A small-molecule ligand and the protein it binds are described below.
Small molecule (SMILES): CC(=O)N[C@H]1[C@H](O[C@H]2[C@H](O)[C@@H](NC(C)=O)CO[C@@H]2CO)O[C@H](CO)[C@@H](O)[C@@H]1O

Binding-site contacts:
Ligand atom N2 contacts residue ASN63 of chain 1.A at 2.9 Å (h-bond).
Ligand atom C6 contacts residue GLU364 of chain 1.A at 3.2 Å.
Ligand atom O7 contacts residue GLU364 of chain 1.A at 3.9 Å.
Ligand atom C2 contacts residue ASN63 of chain 1.A at 2.5 Å.
Ligand atom C5 contacts residue ASN63 of chain 1.A at 3.7 Å.
Ligand atom C6 contacts residue HIS373 of chain 1.A at 4.1 Å.
Ligand atom C4 contacts residue ASN63 of chain 1.A at 4.2 Å.
Ligand atom O5 contacts residue ASN63 of chain 1.A at 2.4 Å (h-bond).
Ligand atom C7 contacts residue ASN63 of chain 1.A at 3.6 Å.
Ligand atom O6 contacts residue HIS373 of chain 1.A at 3.5 Å.
Ligand atom C3 contacts residue ASN63 of chain 1.A at 3.8 Å.
Ligand atom C1 contacts residue ASN63 of chain 1.A at 1.4 Å.
Ligand atom O7 contacts residue ASN63 of chain 1.A at 3.8 Å.
Ligand atom O6 contacts residue GLU364 of chain 1.A at 2.4 Å (salt-bridge).

Sequence of chain 1.A:
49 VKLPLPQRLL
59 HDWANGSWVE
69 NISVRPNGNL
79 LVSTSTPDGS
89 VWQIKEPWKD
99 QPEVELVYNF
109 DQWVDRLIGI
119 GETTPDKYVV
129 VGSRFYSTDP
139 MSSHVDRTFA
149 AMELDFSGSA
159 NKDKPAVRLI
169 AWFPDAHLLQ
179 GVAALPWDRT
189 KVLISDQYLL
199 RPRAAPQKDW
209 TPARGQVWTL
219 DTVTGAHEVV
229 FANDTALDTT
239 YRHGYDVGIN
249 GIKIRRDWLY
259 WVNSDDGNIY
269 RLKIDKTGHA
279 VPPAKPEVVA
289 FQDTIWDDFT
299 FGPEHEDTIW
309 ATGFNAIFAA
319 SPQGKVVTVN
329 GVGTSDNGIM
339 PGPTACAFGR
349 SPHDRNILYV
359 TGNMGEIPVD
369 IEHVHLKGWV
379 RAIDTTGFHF